A small-molecule ligand and the protein it binds are described below.
Small molecule (SMILES): CCOc1cc(CC(=O)N[C@@H](CC(C)C)c2ccccc2N2CCCCC2)ccc1C(=O)O

Sequence of chain 1.A:
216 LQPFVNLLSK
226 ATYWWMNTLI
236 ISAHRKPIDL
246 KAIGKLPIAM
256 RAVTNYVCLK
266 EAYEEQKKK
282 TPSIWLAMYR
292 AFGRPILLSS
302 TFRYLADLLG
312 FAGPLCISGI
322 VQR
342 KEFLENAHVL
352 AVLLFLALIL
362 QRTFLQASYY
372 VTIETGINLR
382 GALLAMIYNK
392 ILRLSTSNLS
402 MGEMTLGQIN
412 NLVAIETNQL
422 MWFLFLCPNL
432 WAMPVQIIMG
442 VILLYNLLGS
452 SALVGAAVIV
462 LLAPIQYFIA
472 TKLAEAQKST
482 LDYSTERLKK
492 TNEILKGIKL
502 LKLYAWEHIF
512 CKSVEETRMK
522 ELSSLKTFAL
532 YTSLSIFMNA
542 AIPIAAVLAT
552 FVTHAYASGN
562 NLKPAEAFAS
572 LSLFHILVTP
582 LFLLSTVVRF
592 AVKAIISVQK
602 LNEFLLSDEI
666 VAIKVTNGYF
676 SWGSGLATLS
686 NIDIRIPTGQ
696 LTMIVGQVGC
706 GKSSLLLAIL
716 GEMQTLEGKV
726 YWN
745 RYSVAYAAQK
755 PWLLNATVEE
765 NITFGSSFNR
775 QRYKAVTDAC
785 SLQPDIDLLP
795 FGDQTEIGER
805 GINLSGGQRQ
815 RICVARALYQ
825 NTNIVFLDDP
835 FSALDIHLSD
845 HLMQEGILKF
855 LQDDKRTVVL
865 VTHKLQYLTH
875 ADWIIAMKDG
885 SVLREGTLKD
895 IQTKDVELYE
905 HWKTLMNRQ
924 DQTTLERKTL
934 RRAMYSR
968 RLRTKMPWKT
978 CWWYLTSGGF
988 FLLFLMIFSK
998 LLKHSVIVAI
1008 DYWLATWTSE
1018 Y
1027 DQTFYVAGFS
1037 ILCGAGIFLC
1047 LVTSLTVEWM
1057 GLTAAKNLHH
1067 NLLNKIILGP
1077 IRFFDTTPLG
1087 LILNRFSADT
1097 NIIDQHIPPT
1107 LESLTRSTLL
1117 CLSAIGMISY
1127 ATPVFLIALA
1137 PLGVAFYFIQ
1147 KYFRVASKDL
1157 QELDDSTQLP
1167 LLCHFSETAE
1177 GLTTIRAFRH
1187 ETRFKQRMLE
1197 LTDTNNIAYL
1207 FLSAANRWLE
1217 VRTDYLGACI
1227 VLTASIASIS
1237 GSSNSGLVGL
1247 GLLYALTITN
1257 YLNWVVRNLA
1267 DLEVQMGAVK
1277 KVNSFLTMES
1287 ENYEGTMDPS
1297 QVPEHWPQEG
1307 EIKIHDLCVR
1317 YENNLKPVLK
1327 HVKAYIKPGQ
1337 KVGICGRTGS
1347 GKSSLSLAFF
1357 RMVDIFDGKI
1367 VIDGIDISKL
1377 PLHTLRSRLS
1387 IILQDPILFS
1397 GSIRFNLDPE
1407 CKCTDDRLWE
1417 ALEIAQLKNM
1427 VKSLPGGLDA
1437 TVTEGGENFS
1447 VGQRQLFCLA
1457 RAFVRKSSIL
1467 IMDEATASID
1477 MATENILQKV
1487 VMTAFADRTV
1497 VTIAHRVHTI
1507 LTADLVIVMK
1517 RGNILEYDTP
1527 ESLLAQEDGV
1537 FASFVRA

Binding-site contacts:
Ligand atom O1 contacts residue ILE374 of chain 1.A at 3.4 Å.
Ligand atom C24 contacts residue ARG1263 of chain 1.A at 3.2 Å.
Ligand atom C3 contacts residue TRP1260 of chain 1.A at 3.3 Å (hydrophobic).
Ligand atom C5 contacts residue ASN430 of chain 1.A at 3.8 Å.
Ligand atom O2 contacts residue ARG1263 of chain 1.A at 3.3 Å (salt-bridge).
Ligand atom C9 contacts residue TYR370 of chain 1.A at 3.2 Å (hydrophobic).
Ligand atom C16 contacts residue LEU427 of chain 1.A at 3.8 Å (hydrophobic).
Ligand atom C12 contacts residue LEU584 of chain 1.A at 3.5 Å (hydrophobic).
Ligand atom C21 contacts residue ILE374 of chain 1.A at 3.9 Å (hydrophobic).
Ligand atom C11 contacts residue LEU427 of chain 1.A at 3.7 Å (hydrophobic).
Ligand atom C15 contacts residue LEU584 of chain 1.A at 3.8 Å (hydrophobic).
Ligand atom C11 contacts residue VAL588 of chain 1.A at 3.8 Å (hydrophobic).
Ligand atom C7 contacts residue LEU427 of chain 1.A at 3.7 Å (hydrophobic).
Ligand atom C15 contacts residue VAL588 of chain 1.A at 3.4 Å (hydrophobic).
Ligand atom C16 contacts residue ASN430 of chain 1.A at 3.3 Å.
Ligand atom C6 contacts residue LEU427 of chain 1.A at 4.0 Å (hydrophobic).
Ligand atom C19 contacts residue ILE374 of chain 1.A at 3.9 Å (hydrophobic).
Ligand atom C13 contacts residue TYR370 of chain 1.A at 2.9 Å (hydrophobic).
Ligand atom C23 contacts residue ARG1213 of chain 1.A at 3.6 Å.
Ligand atom O3 contacts residue ARG1263 of chain 1.A at 2.7 Å (salt-bridge).
Ligand atom C26 contacts residue TYR1205 of chain 1.A at 3.7 Å (hydrophobic).
Ligand atom O2 contacts residue ARG1213 of chain 1.A at 3.7 Å.
Ligand atom C14 contacts residue LEU584 of chain 1.A at 3.9 Å (hydrophobic).
Ligand atom C26 contacts residue TRP423 of chain 1.A at 3.8 Å (hydrophobic).
Ligand atom C12 contacts residue ASN430 of chain 1.A at 3.5 Å.
Ligand atom C25 contacts residue TRP423 of chain 1.A at 3.4 Å (hydrophobic).
Ligand atom N1 contacts residue ASN430 of chain 1.A at 4.0 Å.
Ligand atom C12 contacts residue ARG304 of chain 1.A at 3.8 Å.
Ligand atom O2 contacts residue ASN1212 of chain 1.A at 3.8 Å.
Ligand atom O contacts residue TYR370 of chain 1.A at 3.8 Å.
Ligand atom C24 contacts residue ARG1213 of chain 1.A at 3.3 Å.
Ligand atom C14 contacts residue THR587 of chain 1.A at 3.6 Å.
Ligand atom C4 contacts residue TRP1260 of chain 1.A at 3.9 Å (hydrophobic).
Ligand atom N1 contacts residue LEU427 of chain 1.A at 3.7 Å.
Ligand atom C20 contacts residue TYR370 of chain 1.A at 3.8 Å (hydrophobic).
Ligand atom O contacts residue ASN430 of chain 1.A at 2.2 Å (h-bond).
Ligand atom C17 contacts residue PHE426 of chain 1.A at 4.0 Å (hydrophobic).
Ligand atom C22 contacts residue TYR370 of chain 1.A at 4.0 Å (hydrophobic).
Ligand atom C22 contacts residue ARG1213 of chain 1.A at 3.7 Å.
Ligand atom O3 contacts residue ARG1213 of chain 1.A at 2.7 Å (salt-bridge).